Binding-site contacts:
Ligand atom OP1 contacts residue SER52 of chain 26.D at 3.0 Å.
Ligand atom P contacts residue TYR85 of chain 27.C at 3.5 Å.
Ligand atom N1 contacts residue THR59 of chain 27.C at 3.6 Å.
Ligand atom C6 contacts residue TYR85 of chain 27.C at 3.5 Å (hydrophobic).
Ligand atom OP2 contacts residue LYS57 of chain 26.D at 2.7 Å (salt-bridge).
Ligand atom C5' contacts residue SER51 of chain 26.D at 3.5 Å.
Ligand atom N1 contacts residue SER47 of chain 27.C at 2.7 Å (h-bond).
Ligand atom C4' contacts residue TYR85 of chain 27.C at 3.3 Å (hydrophobic).
Ligand atom OP2 contacts residue TYR85 of chain 27.C at 2.5 Å (h-bond).
Ligand atom O4' contacts residue LYS61 of chain 27.C at 3.1 Å (salt-bridge).
Ligand atom C5 contacts residue TYR85 of chain 27.C at 3.5 Å (hydrophobic).
Ligand atom N1 contacts residue TYR85 of chain 27.C at 3.6 Å.
Ligand atom C2 contacts residue SER47 of chain 27.C at 3.0 Å.
Ligand atom OP1 contacts residue ASN55 of chain 26.D at 3.3 Å (h-bond).
Ligand atom N6 contacts residue THR45 of chain 27.C at 2.9 Å (h-bond).
Ligand atom O2' contacts residue GLU63 of chain 27.C at 3.0 Å (salt-bridge).
Ligand atom N6 contacts residue CYS46 of chain 27.C at 3.4 Å (h-bond).
Ligand atom O3' contacts residue SER51 of chain 26.D at 3.5 Å (h-bond).
Ligand atom P contacts residue ARG49 of chain 26.D at 2.9 Å.
Ligand atom C5' contacts residue TYR85 of chain 27.C at 3.1 Å (hydrophobic).
Ligand atom C5 contacts residue THR45 of chain 27.C at 3.3 Å.
Ligand atom P contacts residue SER51 of chain 26.D at 3.4 Å.
Ligand atom O2' contacts residue TYR85 of chain 27.C at 3.5 Å.
Ligand atom OP2 contacts residue LYS43 of chain 27.C at 3.2 Å (salt-bridge).
Ligand atom N6 contacts residue THR59 of chain 27.C at 2.9 Å (h-bond).
Ligand atom O2 contacts residue ASN87 of chain 27.C at 3.2 Å (h-bond).
Ligand atom C2' contacts residue TYR85 of chain 27.C at 3.4 Å (hydrophobic).
Ligand atom C6 contacts residue THR45 of chain 27.C at 3.5 Å.
Ligand atom N7 contacts residue THR45 of chain 27.C at 2.6 Å (h-bond).
Ligand atom OP2 contacts residue ARG49 of chain 26.D at 2.4 Å (salt-bridge).
Ligand atom OP1 contacts residue ARG49 of chain 26.D at 2.5 Å (salt-bridge).
Ligand atom OP1 contacts residue SER51 of chain 26.D at 3.3 Å.
Ligand atom C4 contacts residue TYR85 of chain 27.C at 3.5 Å (hydrophobic).
Ligand atom OP2 contacts residue LYS57 of chain 26.D at 3.4 Å.
Ligand atom C3' contacts residue TYR85 of chain 27.C at 3.3 Å (hydrophobic).
Ligand atom C2' contacts residue GLU63 of chain 27.C at 3.5 Å.
Ligand atom OP2 contacts residue SER51 of chain 26.D at 3.2 Å (h-bond).
Ligand atom O3' contacts residue TYR85 of chain 27.C at 3.6 Å.
Ligand atom OP2 contacts residue ASN55 of chain 26.D at 3.2 Å (h-bond).
Ligand atom OP1 contacts residue SER51 of chain 26.D at 2.7 Å (h-bond).

The small molecule below binds the protein below.
Small molecule (SMILES): Nc1ccn([C@@H]2O[C@H](CO[P](=O)(O)O[C@H]3[C@@H](O)[C@H](n4ccc(N)nc4=O)O[C@@H]3CO[P](=O)(O)O[C@H]3[C@@H](O)[C@H](n4cnc5c(N)ncnc54)O[C@@H]3CO[P](=O)(O)O[C@H]3[C@@H](O)[C@H](n4ccc(N)nc4=O)O[C@@H]3CO[P](=O)(O)O[C@H]3[C@@H](O)[C@H](n4ccc(=O)[nH]c4=O)O[C@@H]3CO[P](=O)(O)O[C@H]3[C@@H](O)[C@H](n4cnc5c(N)ncnc54)O[C@@H]3CO[P](=O)(O)O[C@H]3[C@@H](O)[C@H](n4cnc5c(=O)nc(N)[nH]c54)O[C@@H]3CO[P](=O)(O)O[C@H]3[C@@H](O)[C@H](n4cnc5c(=O)nc(N)[nH]c54)O[C@@H]3CO)[C@@H](O)[C@H]2O)c(=O)n1

Sequence of chain 26.D:
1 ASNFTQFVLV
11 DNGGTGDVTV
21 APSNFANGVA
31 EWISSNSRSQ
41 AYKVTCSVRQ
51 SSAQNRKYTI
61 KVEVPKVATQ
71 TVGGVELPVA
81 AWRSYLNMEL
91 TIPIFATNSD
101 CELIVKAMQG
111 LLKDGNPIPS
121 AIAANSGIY

Sequence of chain 27.C:
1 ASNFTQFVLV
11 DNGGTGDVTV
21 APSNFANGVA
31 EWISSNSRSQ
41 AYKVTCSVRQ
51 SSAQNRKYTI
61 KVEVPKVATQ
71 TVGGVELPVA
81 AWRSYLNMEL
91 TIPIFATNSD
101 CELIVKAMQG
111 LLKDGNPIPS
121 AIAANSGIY